Binding-site contacts:
Ligand atom C4 contacts residue PRO231 of chain 41.B at 3.4 Å (hydrophobic).
Ligand atom O10 contacts residue ASN275 of chain 41.A at 2.7 Å (h-bond).
Ligand atom O7 contacts residue ASN180 of chain 41.B at 3.2 Å (h-bond).
Ligand atom O4 contacts residue ARG95 of chain 41.B at 3.3 Å (salt-bridge).
Ligand atom C8 contacts residue ASN180 of chain 41.B at 3.0 Å.
Ligand atom O6 contacts residue ASP91 of chain 41.B at 3.2 Å.
Ligand atom C10 contacts residue ASP232 of chain 41.B at 3.6 Å.
Ligand atom C10 contacts residue LYS270 of chain 41.A at 3.6 Å.
Ligand atom C3 contacts residue ARG95 of chain 41.B at 3.8 Å.
Ligand atom C3 contacts residue PRO274 of chain 41.A at 3.7 Å (hydrophobic).
Ligand atom N5 contacts residue PRO231 of chain 41.B at 2.6 Å (h-bond).
Ligand atom C3 contacts residue ARG104 of chain 41.B at 3.8 Å.
Ligand atom C5 contacts residue PRO231 of chain 41.B at 3.4 Å (hydrophobic).
Ligand atom C4 contacts residue ASP91 of chain 41.B at 3.4 Å.
Ligand atom C11 contacts residue GLY234 of chain 41.B at 3.7 Å.
Ligand atom C11 contacts residue PRO231 of chain 41.B at 3.5 Å (hydrophobic).
Ligand atom C11 contacts residue ASP232 of chain 41.B at 3.4 Å.
Ligand atom O4 contacts residue ASN275 of chain 41.A at 2.8 Å (h-bond).
Ligand atom O1B contacts residue ARG104 of chain 41.B at 2.4 Å (salt-bridge).
Ligand atom C10 contacts residue PRO231 of chain 41.B at 3.5 Å (hydrophobic).
Ligand atom C10 contacts residue ASN275 of chain 41.A at 3.2 Å.
Ligand atom O3 contacts residue PRO274 of chain 41.A at 3.6 Å.
Ligand atom O3 contacts residue GLY282 of chain 41.A at 3.3 Å.
Ligand atom O4 contacts residue ASP232 of chain 41.B at 2.9 Å (salt-bridge).
Ligand atom O4 contacts residue PRO231 of chain 41.B at 3.8 Å.
Ligand atom C4 contacts residue ARG104 of chain 41.B at 3.7 Å.
Ligand atom O7 contacts residue PRO274 of chain 41.A at 3.5 Å.
Ligand atom C4 contacts residue ASN275 of chain 41.A at 3.7 Å.
Ligand atom C4 contacts residue ASP232 of chain 41.B at 3.5 Å.
Ligand atom C1 contacts residue ARG104 of chain 41.B at 3.4 Å.
Ligand atom O4 contacts residue ASP91 of chain 41.B at 2.4 Å (salt-bridge).
Ligand atom C11 contacts residue ILE233 of chain 41.B at 3.5 Å (hydrophobic).
Ligand atom C5 contacts residue ASN275 of chain 41.A at 3.5 Å.
Ligand atom C4 contacts residue PRO274 of chain 41.A at 3.8 Å (hydrophobic).
Ligand atom O6 contacts residue PRO274 of chain 41.A at 3.8 Å.
Ligand atom O10 contacts residue LYS270 of chain 41.A at 3.0 Å (salt-bridge).
Ligand atom O7 contacts residue LYS270 of chain 41.A at 3.4 Å (salt-bridge).
Ligand atom N5 contacts residue ASN275 of chain 41.A at 3.5 Å (h-bond).
Ligand atom O1B contacts residue ASP91 of chain 41.B at 3.8 Å.
Ligand atom C7 contacts residue ASN180 of chain 41.B at 3.5 Å.

Sequence of chain 41.A:
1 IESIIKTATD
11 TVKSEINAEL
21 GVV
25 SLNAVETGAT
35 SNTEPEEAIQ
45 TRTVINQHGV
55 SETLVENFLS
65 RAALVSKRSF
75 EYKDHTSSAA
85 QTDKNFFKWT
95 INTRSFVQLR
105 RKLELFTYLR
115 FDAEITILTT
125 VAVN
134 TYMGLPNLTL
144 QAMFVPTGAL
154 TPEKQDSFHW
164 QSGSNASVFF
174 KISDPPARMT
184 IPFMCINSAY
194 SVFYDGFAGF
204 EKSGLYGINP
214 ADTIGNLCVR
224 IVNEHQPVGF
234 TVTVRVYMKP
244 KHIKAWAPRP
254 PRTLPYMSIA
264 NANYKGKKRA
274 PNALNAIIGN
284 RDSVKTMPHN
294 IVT

Sequence of chain 41.B:
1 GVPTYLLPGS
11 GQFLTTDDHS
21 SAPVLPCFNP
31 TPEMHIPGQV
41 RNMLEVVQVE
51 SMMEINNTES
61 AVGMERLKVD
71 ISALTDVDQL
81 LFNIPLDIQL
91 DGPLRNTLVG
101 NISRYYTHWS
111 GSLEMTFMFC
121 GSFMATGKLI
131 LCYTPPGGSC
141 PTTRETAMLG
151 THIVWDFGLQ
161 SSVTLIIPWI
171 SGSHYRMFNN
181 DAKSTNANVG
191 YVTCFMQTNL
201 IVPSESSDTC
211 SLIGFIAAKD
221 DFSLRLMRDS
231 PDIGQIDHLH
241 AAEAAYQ

A protein and the small-molecule ligand that binds it are described below.
Small molecule (SMILES): CC(=O)N[C@@H]1[C@@H](O)[C@H](O[C@@H]2O[C@H](CO[C@]3(C(=O)O)C[C@H](O)[C@@H](NC(C)=O)[C@H]([C@H](O)[C@H](O)CO)O3)[C@H](O)[C@H](O)[C@H]2O)[C@@H](CO)O[C@H]1O